Sequence of chain 1.C:
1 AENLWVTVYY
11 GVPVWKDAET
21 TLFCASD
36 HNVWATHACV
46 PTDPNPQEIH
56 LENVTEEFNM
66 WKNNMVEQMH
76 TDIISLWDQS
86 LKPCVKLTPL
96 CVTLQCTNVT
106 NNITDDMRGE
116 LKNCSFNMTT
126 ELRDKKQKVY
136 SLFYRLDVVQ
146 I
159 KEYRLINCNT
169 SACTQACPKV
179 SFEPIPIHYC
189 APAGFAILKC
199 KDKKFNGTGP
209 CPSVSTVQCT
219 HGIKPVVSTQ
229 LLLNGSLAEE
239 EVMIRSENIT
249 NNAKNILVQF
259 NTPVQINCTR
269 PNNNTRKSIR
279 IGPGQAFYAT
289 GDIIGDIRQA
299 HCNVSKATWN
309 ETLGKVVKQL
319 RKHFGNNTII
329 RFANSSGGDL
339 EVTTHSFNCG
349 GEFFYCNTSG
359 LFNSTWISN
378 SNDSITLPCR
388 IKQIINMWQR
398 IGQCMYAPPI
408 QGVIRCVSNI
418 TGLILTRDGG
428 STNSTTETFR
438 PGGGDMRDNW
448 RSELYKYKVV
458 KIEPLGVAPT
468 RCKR

The small molecule below binds the protein below.
Small molecule (SMILES): CC(=O)N[C@@H]1[C@@H](O)[C@H](O)[C@@H](CO)O[C@H]1O

Binding-site contacts:
Ligand atom N2 contacts residue ASN204 of chain 1.C at 2.9 Å (h-bond).
Ligand atom C1 contacts residue THR206 of chain 1.C at 4.4 Å.
Ligand atom C2 contacts residue ASN204 of chain 1.C at 2.5 Å.
Ligand atom C4 contacts residue THR206 of chain 1.C at 4.2 Å.
Ligand atom O5 contacts residue ASN204 of chain 1.C at 2.4 Å (h-bond).
Ligand atom C5 contacts residue ASN204 of chain 1.C at 3.7 Å.
Ligand atom O3 contacts residue THR206 of chain 1.C at 4.3 Å.
Ligand atom O7 contacts residue THR206 of chain 1.C at 4.2 Å.
Ligand atom O5 contacts residue THR206 of chain 1.C at 4.2 Å.
Ligand atom C4 contacts residue ASN204 of chain 1.C at 4.3 Å.
Ligand atom C6 contacts residue THR206 of chain 1.C at 4.5 Å.
Ligand atom C1 contacts residue ASN204 of chain 1.C at 1.4 Å.
Ligand atom C3 contacts residue THR206 of chain 1.C at 4.3 Å.
Ligand atom C2 contacts residue THR206 of chain 1.C at 3.8 Å.
Ligand atom C7 contacts residue ASN204 of chain 1.C at 4.1 Å.
Ligand atom C3 contacts residue ASN204 of chain 1.C at 3.8 Å.
Ligand atom O7 contacts residue ASN204 of chain 1.C at 4.3 Å.